Sequence of chain 1.C:
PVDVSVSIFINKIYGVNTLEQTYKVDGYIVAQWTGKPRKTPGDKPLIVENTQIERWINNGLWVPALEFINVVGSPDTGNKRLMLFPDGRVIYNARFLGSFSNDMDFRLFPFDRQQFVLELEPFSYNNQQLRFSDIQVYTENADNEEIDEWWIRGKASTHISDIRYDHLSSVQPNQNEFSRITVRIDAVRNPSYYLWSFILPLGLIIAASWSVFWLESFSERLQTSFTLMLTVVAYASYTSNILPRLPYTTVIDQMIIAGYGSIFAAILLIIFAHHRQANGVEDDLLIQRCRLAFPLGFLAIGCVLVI

Sequence of chain 1.D:
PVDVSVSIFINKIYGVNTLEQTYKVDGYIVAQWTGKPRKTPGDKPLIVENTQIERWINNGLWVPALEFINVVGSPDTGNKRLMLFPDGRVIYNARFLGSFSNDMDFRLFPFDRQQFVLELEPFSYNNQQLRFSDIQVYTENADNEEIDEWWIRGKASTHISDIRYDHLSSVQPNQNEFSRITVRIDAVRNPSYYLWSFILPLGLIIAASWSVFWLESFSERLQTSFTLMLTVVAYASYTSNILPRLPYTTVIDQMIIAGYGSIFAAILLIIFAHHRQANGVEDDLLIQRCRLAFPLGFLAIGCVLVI

Binding-site contacts:
Ligand atom C09 contacts residue PHE123 of chain 1.D at 3.3 Å (hydrophobic).
Ligand atom C07 contacts residue GLU121 of chain 1.D at 3.8 Å.
Ligand atom C04 contacts residue TYR28 of chain 1.C at 4.2 Å (hydrophobic).
Ligand atom C08 contacts residue PHE123 of chain 1.D at 4.2 Å (hydrophobic).
Ligand atom C08 contacts residue PHE178 of chain 1.D at 3.8 Å (hydrophobic).
Ligand atom C03 contacts residue PHE9 of chain 1.C at 4.3 Å (hydrophobic).
Ligand atom C04 contacts residue TYR165 of chain 1.D at 4.2 Å (hydrophobic).
Ligand atom N contacts residue GLU67 of chain 1.D at 4.0 Å.
Ligand atom C03 contacts residue TYR165 of chain 1.D at 3.7 Å (hydrophobic).
Ligand atom C06 contacts residue TYR165 of chain 1.D at 3.8 Å (hydrophobic).
Ligand atom C05 contacts residue TYR165 of chain 1.D at 4.2 Å (hydrophobic).
Ligand atom C07 contacts residue PRO122 of chain 1.D at 4.3 Å (hydrophobic).
Ligand atom C08 contacts residue TYR165 of chain 1.D at 3.7 Å (hydrophobic).
Ligand atom C05 contacts residue PHE9 of chain 1.C at 3.6 Å (hydrophobic).
Ligand atom C04 contacts residue PHE9 of chain 1.C at 4.4 Å (hydrophobic).
Ligand atom BR contacts residue TYR28 of chain 1.C at 4.3 Å.
Ligand atom C06 contacts residue GLU121 of chain 1.D at 4.0 Å.
Ligand atom C08 contacts residue GLU121 of chain 1.D at 3.9 Å.
Ligand atom N contacts residue GLU121 of chain 1.D at 3.2 Å (salt-bridge).
Ligand atom BR contacts residue PHE123 of chain 1.D at 3.6 Å.
Ligand atom BR contacts residue ASN93 of chain 1.C at 3.5 Å.
Ligand atom C11 contacts residue PHE123 of chain 1.D at 4.3 Å (hydrophobic).
Ligand atom N contacts residue PRO122 of chain 1.D at 3.1 Å (h-bond).
Ligand atom C contacts residue PHE9 of chain 1.C at 4.3 Å (hydrophobic).
Ligand atom C11 contacts residue ASN93 of chain 1.C at 4.5 Å.
Ligand atom C07 contacts residue PHE123 of chain 1.D at 4.0 Å (hydrophobic).
Ligand atom C01 contacts residue TYR165 of chain 1.D at 3.6 Å (hydrophobic).
Ligand atom C01 contacts residue PHE178 of chain 1.D at 3.7 Å (hydrophobic).
Ligand atom C02 contacts residue PHE178 of chain 1.D at 4.4 Å (hydrophobic).
Ligand atom C10 contacts residue PHE123 of chain 1.D at 4.1 Å (hydrophobic).
Ligand atom C06 contacts residue TYR28 of chain 1.C at 4.1 Å (hydrophobic).
Ligand atom C02 contacts residue TYR165 of chain 1.D at 3.9 Å (hydrophobic).
Ligand atom N contacts residue PHE123 of chain 1.D at 3.9 Å.
Ligand atom C07 contacts residue TYR165 of chain 1.D at 4.5 Å (hydrophobic).
Ligand atom C05 contacts residue TYR28 of chain 1.C at 3.5 Å (hydrophobic).
Ligand atom C contacts residue TYR28 of chain 1.C at 4.0 Å (hydrophobic).

This small molecule binds to this protein.
Small molecule (SMILES): C[C@]12CC3(N)CC(Br)(C1)C[C@@](C)(C3)C2